Binding-site contacts:
Ligand atom C4 contacts residue LYS156 of chain 16.D at 4.0 Å.
Ligand atom O6B contacts residue HIS155 of chain 16.D at 3.3 Å (h-bond).
Ligand atom OAH contacts residue LEU2 of chain 16.D at 2.8 Å (h-bond).
Ligand atom OAF contacts residue ALA158 of chain 16.D at 3.3 Å.
Ligand atom C3 contacts residue ARG157 of chain 16.D at 3.7 Å.
Ligand atom OAH contacts residue ASP3 of chain 16.D at 4.0 Å.
Ligand atom OBI contacts residue LYS156 of chain 16.D at 4.0 Å.
Ligand atom C2 contacts residue ALA158 of chain 16.D at 3.7 Å (hydrophobic).
Ligand atom O6B contacts residue LEU62 of chain 16.D at 4.0 Å.
Ligand atom O6B contacts residue ARG157 of chain 16.D at 3.3 Å (salt-bridge).
Ligand atom O6A contacts residue SER93 of chain 16.D at 3.2 Å.
Ligand atom C6 contacts residue HIS155 of chain 16.D at 3.4 Å.
Ligand atom O5 contacts residue ARG157 of chain 16.D at 3.8 Å.
Ligand atom C6 contacts residue LEU62 of chain 16.D at 3.5 Å (hydrophobic).
Ligand atom OAF contacts residue ARG157 of chain 16.D at 2.8 Å (salt-bridge).
Ligand atom C3 contacts residue ALA158 of chain 16.D at 4.0 Å (hydrophobic).
Ligand atom SAG contacts residue ARG157 of chain 16.D at 3.6 Å (salt-bridge).
Ligand atom C3 contacts residue LYS156 of chain 16.D at 4.0 Å.
Ligand atom OAH contacts residue THR4 of chain 16.D at 3.7 Å.
Ligand atom O3 contacts residue ARG157 of chain 16.D at 3.3 Å (salt-bridge).
Ligand atom C5 contacts residue LEU62 of chain 16.D at 3.8 Å (hydrophobic).
Ligand atom O4 contacts residue SER93 of chain 16.D at 3.0 Å (h-bond).
Ligand atom O6A contacts residue LEU62 of chain 16.D at 3.4 Å.
Ligand atom O3 contacts residue ALA158 of chain 16.D at 3.0 Å (h-bond).
Ligand atom C5 contacts residue HIS155 of chain 16.D at 4.0 Å.
Ligand atom O6B contacts residue HIS94 of chain 16.D at 4.0 Å.
Ligand atom O6B contacts residue LYS156 of chain 16.D at 3.3 Å.
Ligand atom O6A contacts residue HIS94 of chain 16.D at 3.2 Å (h-bond).
Ligand atom O5 contacts residue LYS156 of chain 16.D at 3.4 Å.
Ligand atom C6 contacts residue SER93 of chain 16.D at 4.0 Å.
Ligand atom OAF contacts residue THR4 of chain 16.D at 2.9 Å (h-bond).
Ligand atom O4 contacts residue HIS155 of chain 16.D at 3.5 Å (h-bond).
Ligand atom O5 contacts residue HIS155 of chain 16.D at 3.6 Å.
Ligand atom O5B contacts residue LYS156 of chain 16.D at 3.3 Å.
Ligand atom OAH contacts residue ARG157 of chain 16.D at 3.1 Å (salt-bridge).
Ligand atom SAG contacts residue THR4 of chain 16.D at 3.9 Å.
Ligand atom O3 contacts residue LYS156 of chain 16.D at 3.0 Å.
Ligand atom O6A contacts residue HIS155 of chain 16.D at 3.8 Å.
Ligand atom C6 contacts residue HIS94 of chain 16.D at 3.9 Å.
Ligand atom O4 contacts residue LYS156 of chain 16.D at 3.5 Å.

Sequence of chain 16.D:
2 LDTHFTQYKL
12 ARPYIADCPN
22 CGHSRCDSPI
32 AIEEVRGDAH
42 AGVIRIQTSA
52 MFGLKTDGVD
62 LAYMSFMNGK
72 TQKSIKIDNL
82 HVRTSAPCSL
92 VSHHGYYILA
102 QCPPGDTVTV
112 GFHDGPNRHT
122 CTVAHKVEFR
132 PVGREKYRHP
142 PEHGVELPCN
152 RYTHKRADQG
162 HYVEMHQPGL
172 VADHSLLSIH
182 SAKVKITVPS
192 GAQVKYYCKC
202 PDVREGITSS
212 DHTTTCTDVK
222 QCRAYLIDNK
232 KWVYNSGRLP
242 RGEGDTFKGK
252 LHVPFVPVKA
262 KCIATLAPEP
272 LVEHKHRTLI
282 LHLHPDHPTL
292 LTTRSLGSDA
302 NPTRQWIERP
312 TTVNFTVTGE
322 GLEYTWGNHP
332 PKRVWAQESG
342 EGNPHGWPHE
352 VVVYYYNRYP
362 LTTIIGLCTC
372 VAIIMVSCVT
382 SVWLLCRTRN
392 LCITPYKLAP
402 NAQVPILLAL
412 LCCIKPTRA

The small molecule below binds the protein below.
Small molecule (SMILES): O=C(O)[C@@H]1O[C@H](O[C@H]2[C@@H](OS(=O)(=O)O)O[C@@H](O)[C@H](NS(=O)(=O)O)[C@H]2O)[C@@H](OS(=O)(=O)O)[C@H](O)[C@@H]1O